A protein and the small-molecule ligand that binds it are described below.
Small molecule (SMILES): CC(=O)N[C@@H]1[C@@H](O)[C@H](O)[C@@H](CO)O[C@H]1O

Binding-site contacts:
Ligand atom C6 contacts residue LEU261 of chain 1.C at 4.2 Å (hydrophobic).
Ligand atom C3 contacts residue ASN113 of chain 1.C at 3.8 Å.
Ligand atom C5 contacts residue ASN113 of chain 1.C at 3.7 Å.
Ligand atom C7 contacts residue ASN113 of chain 1.C at 3.8 Å.
Ligand atom O5 contacts residue ASN113 of chain 1.C at 2.3 Å (h-bond).
Ligand atom C2 contacts residue TRP257 of chain 1.C at 3.7 Å (hydrophobic).
Ligand atom O5 contacts residue SER115 of chain 1.C at 4.0 Å.
Ligand atom O7 contacts residue ASN113 of chain 1.C at 4.2 Å.
Ligand atom C7 contacts residue TRP257 of chain 1.C at 4.1 Å (hydrophobic).
Ligand atom O7 contacts residue TRP257 of chain 1.C at 3.3 Å.
Ligand atom C1 contacts residue SER115 of chain 1.C at 3.8 Å.
Ligand atom O5 contacts residue TRP257 of chain 1.C at 3.9 Å.
Ligand atom C2 contacts residue ASN113 of chain 1.C at 2.4 Å.
Ligand atom C1 contacts residue TRP257 of chain 1.C at 4.1 Å (hydrophobic).
Ligand atom C1 contacts residue ASN113 of chain 1.C at 1.4 Å.
Ligand atom N2 contacts residue TRP257 of chain 1.C at 4.2 Å.
Ligand atom O5 contacts residue ALA116 of chain 1.C at 3.9 Å.
Ligand atom C4 contacts residue ASN113 of chain 1.C at 4.2 Å.
Ligand atom O6 contacts residue ALA116 of chain 1.C at 3.8 Å.
Ligand atom N2 contacts residue ASN113 of chain 1.C at 2.9 Å (h-bond).
Ligand atom O6 contacts residue SER115 of chain 1.C at 4.5 Å.
Ligand atom O6 contacts residue LEU261 of chain 1.C at 3.8 Å.
Ligand atom C5 contacts residue SER115 of chain 1.C at 4.2 Å.

Sequence of chain 1.C:
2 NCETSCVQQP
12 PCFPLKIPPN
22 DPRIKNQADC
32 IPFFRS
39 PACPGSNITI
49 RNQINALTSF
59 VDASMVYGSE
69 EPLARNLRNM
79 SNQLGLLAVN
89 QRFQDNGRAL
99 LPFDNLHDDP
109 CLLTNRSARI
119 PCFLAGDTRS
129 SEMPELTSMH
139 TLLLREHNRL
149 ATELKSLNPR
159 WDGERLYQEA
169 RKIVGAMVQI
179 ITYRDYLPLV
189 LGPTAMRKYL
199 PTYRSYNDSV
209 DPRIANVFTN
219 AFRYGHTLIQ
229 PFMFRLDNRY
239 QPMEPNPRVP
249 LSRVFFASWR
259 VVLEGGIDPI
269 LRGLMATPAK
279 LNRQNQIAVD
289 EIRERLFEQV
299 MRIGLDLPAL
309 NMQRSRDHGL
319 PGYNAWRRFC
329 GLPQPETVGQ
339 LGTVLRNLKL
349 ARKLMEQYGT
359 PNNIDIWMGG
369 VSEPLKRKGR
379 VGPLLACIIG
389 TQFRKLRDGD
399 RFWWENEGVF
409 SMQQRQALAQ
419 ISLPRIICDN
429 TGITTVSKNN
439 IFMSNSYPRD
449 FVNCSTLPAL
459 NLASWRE